This small molecule binds to this protein.
Small molecule (SMILES): CC1(C)N=C(N)N=C(N)N1OCCCOc1ccc(F)cc1Cl

Sequence of chain 1.B:
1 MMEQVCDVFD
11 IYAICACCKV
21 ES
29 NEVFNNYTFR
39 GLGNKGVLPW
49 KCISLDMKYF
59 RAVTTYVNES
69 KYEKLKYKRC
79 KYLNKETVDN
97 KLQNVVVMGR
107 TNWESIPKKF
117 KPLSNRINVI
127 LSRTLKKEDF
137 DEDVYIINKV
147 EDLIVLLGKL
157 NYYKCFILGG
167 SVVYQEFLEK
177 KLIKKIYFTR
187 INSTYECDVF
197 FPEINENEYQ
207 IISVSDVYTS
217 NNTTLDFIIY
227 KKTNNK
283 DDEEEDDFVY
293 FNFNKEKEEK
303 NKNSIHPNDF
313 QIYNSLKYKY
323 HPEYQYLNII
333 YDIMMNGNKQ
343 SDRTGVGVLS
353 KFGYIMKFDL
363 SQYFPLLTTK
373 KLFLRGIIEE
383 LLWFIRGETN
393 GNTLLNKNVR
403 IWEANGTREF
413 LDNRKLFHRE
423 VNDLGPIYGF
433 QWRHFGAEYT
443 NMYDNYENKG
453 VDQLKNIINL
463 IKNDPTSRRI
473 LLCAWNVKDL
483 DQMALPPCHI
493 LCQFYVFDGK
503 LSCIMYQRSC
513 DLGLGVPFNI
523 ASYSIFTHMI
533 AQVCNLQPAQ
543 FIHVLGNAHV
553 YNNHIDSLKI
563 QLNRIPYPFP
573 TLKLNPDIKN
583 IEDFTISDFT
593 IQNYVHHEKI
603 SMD

Binding-site contacts:
Ligand atom N2 contacts residue ALA16 of chain 1.B at 3.8 Å.
Ligand atom N4 contacts residue TYR170 of chain 1.B at 3.2 Å (h-bond).
Ligand atom N2 contacts residue ILE14 of chain 1.B at 3.8 Å.
Ligand atom N3 contacts residue ALA16 of chain 1.B at 3.8 Å.
Ligand atom N4 contacts residue NDP1 of chain 1.H at 3.2 Å (h-bond).
Ligand atom N2 contacts residue ASP54 of chain 1.B at 2.8 Å (salt-bridge).
Ligand atom C2 contacts residue ASP54 of chain 1.B at 3.4 Å.
Ligand atom C6 contacts residue PHE58 of chain 1.B at 3.2 Å (hydrophobic).
Ligand atom C3 contacts residue NDP1 of chain 1.H at 3.2 Å.
Ligand atom C1 contacts residue MET55 of chain 1.B at 3.7 Å (hydrophobic).
Ligand atom C13 contacts residue MET55 of chain 1.B at 3.7 Å (hydrophobic).
Ligand atom N3 contacts residue CYS15 of chain 1.B at 3.3 Å.
Ligand atom N5 contacts residue PHE58 of chain 1.B at 3.7 Å.
Ligand atom C12 contacts residue MET55 of chain 1.B at 3.8 Å (hydrophobic).
Ligand atom C2 contacts residue NDP1 of chain 1.H at 3.9 Å.
Ligand atom C3 contacts residue ALA16 of chain 1.B at 3.8 Å (hydrophobic).
Ligand atom N4 contacts residue LEU164 of chain 1.B at 3.2 Å (h-bond).
Ligand atom C13 contacts residue PHE116 of chain 1.B at 3.7 Å (hydrophobic).
Ligand atom N4 contacts residue ILE14 of chain 1.B at 2.5 Å (h-bond).
Ligand atom C5 contacts residue ILE14 of chain 1.B at 3.2 Å (hydrophobic).
Ligand atom C1 contacts residue PHE58 of chain 1.B at 3.8 Å (hydrophobic).
Ligand atom C5 contacts residue NDP1 of chain 1.H at 3.1 Å.
Ligand atom F1 contacts residue PRO113 of chain 1.B at 3.4 Å.
Ligand atom C4 contacts residue ALA16 of chain 1.B at 3.8 Å (hydrophobic).
Ligand atom C14 contacts residue MET55 of chain 1.B at 3.8 Å (hydrophobic).
Ligand atom C1 contacts residue ASP54 of chain 1.B at 3.7 Å.
Ligand atom O1 contacts residue NDP1 of chain 1.H at 3.2 Å.
Ligand atom C4 contacts residue ASP54 of chain 1.B at 3.5 Å.
Ligand atom N2 contacts residue THR185 of chain 1.B at 3.5 Å (h-bond).
Ligand atom N3 contacts residue NDP1 of chain 1.H at 3.6 Å (h-bond).
Ligand atom N5 contacts residue NDP1 of chain 1.H at 3.3 Å (h-bond).
Ligand atom C7 contacts residue ASN108 of chain 1.B at 3.6 Å.
Ligand atom C12 contacts residue PRO113 of chain 1.B at 3.7 Å (hydrophobic).
Ligand atom F1 contacts residue PHE116 of chain 1.B at 3.4 Å.
Ligand atom C5 contacts residue PHE58 of chain 1.B at 3.8 Å (hydrophobic).
Ligand atom N1 contacts residue ASP54 of chain 1.B at 2.7 Å (salt-bridge).
Ligand atom N3 contacts residue ILE14 of chain 1.B at 3.1 Å (h-bond).
Ligand atom N2 contacts residue CYS15 of chain 1.B at 3.2 Å (h-bond).
Ligand atom C3 contacts residue ASP54 of chain 1.B at 3.4 Å.
Ligand atom C4 contacts residue CYS15 of chain 1.B at 3.7 Å (hydrophobic).